Sequence of chain 1.C:
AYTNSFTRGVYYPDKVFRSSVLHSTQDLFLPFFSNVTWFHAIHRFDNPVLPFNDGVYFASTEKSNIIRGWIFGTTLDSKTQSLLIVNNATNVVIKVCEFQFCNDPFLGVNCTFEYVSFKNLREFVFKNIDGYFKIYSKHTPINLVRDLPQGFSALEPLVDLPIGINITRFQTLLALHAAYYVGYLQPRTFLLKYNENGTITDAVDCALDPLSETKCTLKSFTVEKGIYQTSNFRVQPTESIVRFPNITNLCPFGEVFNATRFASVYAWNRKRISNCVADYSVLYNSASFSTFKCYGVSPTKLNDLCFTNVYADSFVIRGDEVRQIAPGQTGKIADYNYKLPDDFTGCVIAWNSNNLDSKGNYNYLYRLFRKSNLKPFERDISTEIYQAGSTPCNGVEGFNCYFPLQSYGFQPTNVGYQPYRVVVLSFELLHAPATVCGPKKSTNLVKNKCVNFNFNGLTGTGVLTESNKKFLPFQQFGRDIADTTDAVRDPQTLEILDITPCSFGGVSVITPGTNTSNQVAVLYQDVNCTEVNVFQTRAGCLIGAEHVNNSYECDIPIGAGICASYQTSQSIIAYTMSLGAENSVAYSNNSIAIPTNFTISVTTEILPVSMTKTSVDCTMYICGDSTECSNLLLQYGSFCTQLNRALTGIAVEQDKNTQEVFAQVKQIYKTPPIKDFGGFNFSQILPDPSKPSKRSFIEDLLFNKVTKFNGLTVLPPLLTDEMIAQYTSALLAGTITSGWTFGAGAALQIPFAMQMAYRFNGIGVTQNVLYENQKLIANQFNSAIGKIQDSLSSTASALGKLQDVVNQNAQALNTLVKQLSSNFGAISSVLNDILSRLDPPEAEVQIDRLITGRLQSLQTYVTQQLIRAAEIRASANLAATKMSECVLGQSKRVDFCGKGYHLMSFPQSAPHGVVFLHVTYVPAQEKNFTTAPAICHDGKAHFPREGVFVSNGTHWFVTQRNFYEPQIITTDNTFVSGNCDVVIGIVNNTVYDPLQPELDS

A protein and the small-molecule ligand that binds it are described below.
Small molecule (SMILES): CC(=O)N[C@@H]1[C@@H](O)[C@H](O)[C@@H](CO)O[C@H]1O

Binding-site contacts:
Ligand atom C7 contacts residue ASN1074 of chain 1.C at 3.3 Å.
Ligand atom C5 contacts residue ALA706 of chain 1.C at 3.7 Å (hydrophobic).
Ligand atom C3 contacts residue ASN1074 of chain 1.C at 3.8 Å.
Ligand atom C8 contacts residue LYS1073 of chain 1.C at 4.2 Å.
Ligand atom C1 contacts residue GLN895 of chain 1.B at 4.5 Å.
Ligand atom O5 contacts residue ASN1074 of chain 1.C at 2.3 Å (h-bond).
Ligand atom C2 contacts residue ASN1074 of chain 1.C at 2.4 Å.
Ligand atom N2 contacts residue ASN1074 of chain 1.C at 2.9 Å (h-bond).
Ligand atom C8 contacts residue ASN1074 of chain 1.C at 3.7 Å.
Ligand atom O5 contacts residue ALA706 of chain 1.C at 4.3 Å.
Ligand atom O7 contacts residue ASN1074 of chain 1.C at 3.6 Å (h-bond).
Ligand atom C4 contacts residue ASN1074 of chain 1.C at 4.2 Å.
Ligand atom C6 contacts residue ALA706 of chain 1.C at 3.8 Å (hydrophobic).
Ligand atom C8 contacts residue GLU1072 of chain 1.C at 4.3 Å.
Ligand atom C1 contacts residue ASN1074 of chain 1.C at 1.4 Å.
Ligand atom C5 contacts residue ASN1074 of chain 1.C at 3.6 Å.

Sequence of chain 1.B:
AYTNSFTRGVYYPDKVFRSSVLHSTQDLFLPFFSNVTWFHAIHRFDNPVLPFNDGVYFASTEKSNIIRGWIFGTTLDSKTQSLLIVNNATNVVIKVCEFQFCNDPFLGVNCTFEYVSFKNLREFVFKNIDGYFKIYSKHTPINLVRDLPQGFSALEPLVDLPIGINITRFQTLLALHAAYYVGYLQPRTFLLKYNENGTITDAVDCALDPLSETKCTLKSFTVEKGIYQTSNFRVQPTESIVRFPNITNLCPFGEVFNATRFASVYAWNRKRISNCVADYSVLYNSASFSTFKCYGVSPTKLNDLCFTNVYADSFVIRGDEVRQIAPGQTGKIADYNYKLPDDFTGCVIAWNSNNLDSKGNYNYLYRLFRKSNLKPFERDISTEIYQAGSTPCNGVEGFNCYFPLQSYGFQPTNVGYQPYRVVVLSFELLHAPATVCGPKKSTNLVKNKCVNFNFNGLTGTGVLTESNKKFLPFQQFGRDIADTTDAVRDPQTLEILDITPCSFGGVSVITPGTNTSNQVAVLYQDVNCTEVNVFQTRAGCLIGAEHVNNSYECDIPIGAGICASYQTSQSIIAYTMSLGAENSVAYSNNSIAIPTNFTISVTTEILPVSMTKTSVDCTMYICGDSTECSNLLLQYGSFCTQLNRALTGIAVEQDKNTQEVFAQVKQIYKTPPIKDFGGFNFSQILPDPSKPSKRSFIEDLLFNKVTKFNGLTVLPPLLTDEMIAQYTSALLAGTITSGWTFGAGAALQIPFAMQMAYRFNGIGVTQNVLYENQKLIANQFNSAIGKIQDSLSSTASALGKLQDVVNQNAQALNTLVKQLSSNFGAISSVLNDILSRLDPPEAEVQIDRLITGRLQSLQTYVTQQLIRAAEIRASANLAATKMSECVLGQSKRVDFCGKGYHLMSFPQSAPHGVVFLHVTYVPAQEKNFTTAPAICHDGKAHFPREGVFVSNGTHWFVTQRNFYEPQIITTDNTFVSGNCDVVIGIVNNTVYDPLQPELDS